Binding-site contacts:
Ligand atom N2 contacts residue ASN279 of chain 1.A at 3.1 Å (h-bond).
Ligand atom C6 contacts residue LYS555 of chain 1.B at 3.7 Å.
Ligand atom O5 contacts residue ASN279 of chain 1.A at 2.5 Å (h-bond).
Ligand atom C4 contacts residue ASN279 of chain 1.A at 4.3 Å.
Ligand atom O7 contacts residue ASN279 of chain 1.A at 3.1 Å (h-bond).
Ligand atom C1 contacts residue ASN279 of chain 1.A at 1.6 Å.
Ligand atom C7 contacts residue ASN279 of chain 1.A at 3.3 Å.
Ligand atom C8 contacts residue GLU278 of chain 1.A at 4.4 Å.
Ligand atom C8 contacts residue ASN277 of chain 1.A at 3.3 Å.
Ligand atom C7 contacts residue ASN277 of chain 1.A at 4.3 Å.
Ligand atom C7 contacts residue GLU278 of chain 1.A at 4.4 Å.
Ligand atom C5 contacts residue LYS555 of chain 1.B at 4.5 Å.
Ligand atom C2 contacts residue ASN279 of chain 1.A at 2.6 Å.
Ligand atom C3 contacts residue ASN279 of chain 1.A at 4.0 Å.
Ligand atom C5 contacts residue ASN279 of chain 1.A at 3.7 Å.
Ligand atom O7 contacts residue ASN277 of chain 1.A at 4.5 Å.
Ligand atom O5 contacts residue LYS555 of chain 1.B at 4.0 Å.

This protein binds this small molecule.
Small molecule (SMILES): CC(=O)N[C@@H]1[C@@H](O)[C@H](O)[C@@H](CO)O[C@H]1O

Sequence of chain 1.B:
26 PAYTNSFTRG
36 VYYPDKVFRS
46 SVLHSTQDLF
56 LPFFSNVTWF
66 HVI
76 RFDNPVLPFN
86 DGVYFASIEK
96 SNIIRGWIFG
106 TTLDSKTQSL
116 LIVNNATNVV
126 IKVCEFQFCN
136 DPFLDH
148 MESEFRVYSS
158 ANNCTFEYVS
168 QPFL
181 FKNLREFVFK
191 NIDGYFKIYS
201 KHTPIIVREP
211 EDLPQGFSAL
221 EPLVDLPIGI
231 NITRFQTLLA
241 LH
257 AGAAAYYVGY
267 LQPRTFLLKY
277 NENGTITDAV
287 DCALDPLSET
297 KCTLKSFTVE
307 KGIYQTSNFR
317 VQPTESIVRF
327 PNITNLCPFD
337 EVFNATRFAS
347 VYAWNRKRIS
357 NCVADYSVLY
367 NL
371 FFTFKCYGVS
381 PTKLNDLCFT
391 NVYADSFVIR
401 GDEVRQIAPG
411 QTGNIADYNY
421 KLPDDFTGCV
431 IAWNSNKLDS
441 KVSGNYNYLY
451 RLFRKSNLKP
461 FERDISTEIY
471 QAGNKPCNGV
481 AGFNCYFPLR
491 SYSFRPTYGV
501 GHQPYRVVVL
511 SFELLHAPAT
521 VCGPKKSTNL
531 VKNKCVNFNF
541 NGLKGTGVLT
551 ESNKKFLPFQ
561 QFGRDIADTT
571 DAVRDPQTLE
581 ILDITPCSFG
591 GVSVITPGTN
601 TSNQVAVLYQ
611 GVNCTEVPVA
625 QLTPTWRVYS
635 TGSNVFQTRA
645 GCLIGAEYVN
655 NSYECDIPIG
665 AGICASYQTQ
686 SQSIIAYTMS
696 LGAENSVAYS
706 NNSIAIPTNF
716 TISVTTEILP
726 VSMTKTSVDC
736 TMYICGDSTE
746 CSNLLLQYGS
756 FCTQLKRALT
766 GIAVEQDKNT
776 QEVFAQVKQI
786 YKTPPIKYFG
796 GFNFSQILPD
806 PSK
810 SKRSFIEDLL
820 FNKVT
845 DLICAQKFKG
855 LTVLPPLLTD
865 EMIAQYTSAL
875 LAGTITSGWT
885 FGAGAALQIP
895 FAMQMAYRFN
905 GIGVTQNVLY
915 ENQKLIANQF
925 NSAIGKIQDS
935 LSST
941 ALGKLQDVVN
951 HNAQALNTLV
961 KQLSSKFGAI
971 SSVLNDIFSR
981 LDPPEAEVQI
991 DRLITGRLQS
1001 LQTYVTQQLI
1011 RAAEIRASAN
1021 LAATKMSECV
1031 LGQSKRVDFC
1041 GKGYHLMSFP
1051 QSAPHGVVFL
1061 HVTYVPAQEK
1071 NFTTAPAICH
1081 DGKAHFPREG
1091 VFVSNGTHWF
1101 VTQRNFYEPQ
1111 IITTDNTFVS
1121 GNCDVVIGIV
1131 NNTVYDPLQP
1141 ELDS

Sequence of chain 1.A:
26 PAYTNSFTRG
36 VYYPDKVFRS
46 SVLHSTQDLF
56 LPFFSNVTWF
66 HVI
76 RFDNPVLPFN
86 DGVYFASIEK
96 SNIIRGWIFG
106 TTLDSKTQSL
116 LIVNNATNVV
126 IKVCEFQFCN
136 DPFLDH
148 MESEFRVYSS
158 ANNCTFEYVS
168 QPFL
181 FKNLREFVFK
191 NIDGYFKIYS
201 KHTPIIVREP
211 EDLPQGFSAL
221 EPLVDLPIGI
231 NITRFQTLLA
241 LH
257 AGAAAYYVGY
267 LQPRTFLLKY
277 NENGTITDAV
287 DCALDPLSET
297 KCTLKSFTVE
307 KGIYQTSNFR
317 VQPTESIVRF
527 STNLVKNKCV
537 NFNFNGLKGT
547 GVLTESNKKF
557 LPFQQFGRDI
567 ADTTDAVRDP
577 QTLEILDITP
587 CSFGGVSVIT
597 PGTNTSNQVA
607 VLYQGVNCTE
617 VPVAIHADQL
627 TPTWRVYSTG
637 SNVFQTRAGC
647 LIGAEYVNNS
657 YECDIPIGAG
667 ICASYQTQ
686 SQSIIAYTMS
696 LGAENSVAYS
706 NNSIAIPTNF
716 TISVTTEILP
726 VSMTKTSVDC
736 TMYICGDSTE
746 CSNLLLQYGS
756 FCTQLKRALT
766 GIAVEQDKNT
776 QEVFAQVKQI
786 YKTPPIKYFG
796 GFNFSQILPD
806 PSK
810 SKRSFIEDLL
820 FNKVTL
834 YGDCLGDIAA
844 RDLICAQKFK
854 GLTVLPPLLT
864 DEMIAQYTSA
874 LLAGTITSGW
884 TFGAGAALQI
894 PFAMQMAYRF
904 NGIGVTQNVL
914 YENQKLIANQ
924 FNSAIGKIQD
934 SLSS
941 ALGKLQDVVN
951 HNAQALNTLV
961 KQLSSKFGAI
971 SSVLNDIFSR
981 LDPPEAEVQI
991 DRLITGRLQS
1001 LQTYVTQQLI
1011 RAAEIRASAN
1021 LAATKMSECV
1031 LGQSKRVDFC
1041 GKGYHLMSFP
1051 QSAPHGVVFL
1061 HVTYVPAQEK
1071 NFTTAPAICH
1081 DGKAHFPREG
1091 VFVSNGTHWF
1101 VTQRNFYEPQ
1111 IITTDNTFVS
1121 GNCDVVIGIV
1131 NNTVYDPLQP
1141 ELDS